The small molecule below binds the protein below.
Small molecule (SMILES): CC(=O)N[C@H]1[C@H](O[C@H]2[C@H](O)[C@@H](NC(C)=O)CO[C@H]2CO)O[C@H](CO)[C@@H](O)[C@@H]1O

Sequence of chain 1.A:
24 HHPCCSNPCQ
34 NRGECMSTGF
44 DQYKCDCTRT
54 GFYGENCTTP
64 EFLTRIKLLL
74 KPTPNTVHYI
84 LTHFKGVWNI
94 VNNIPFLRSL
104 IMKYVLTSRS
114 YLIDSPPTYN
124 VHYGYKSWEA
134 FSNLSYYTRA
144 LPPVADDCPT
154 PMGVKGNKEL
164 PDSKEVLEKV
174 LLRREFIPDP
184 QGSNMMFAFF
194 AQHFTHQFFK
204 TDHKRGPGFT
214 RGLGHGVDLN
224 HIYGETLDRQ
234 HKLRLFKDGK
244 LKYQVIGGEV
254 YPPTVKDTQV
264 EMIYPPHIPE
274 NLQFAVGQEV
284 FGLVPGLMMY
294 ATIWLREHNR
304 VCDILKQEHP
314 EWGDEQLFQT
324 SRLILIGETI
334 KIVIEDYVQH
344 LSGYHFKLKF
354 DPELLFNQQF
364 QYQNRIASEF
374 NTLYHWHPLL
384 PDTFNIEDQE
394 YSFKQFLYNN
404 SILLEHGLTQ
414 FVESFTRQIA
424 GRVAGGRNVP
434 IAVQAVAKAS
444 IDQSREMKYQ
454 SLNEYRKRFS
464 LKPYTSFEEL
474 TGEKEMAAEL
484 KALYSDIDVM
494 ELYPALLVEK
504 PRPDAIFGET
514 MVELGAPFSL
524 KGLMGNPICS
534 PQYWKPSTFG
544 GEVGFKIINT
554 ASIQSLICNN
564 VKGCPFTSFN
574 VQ

Binding-site contacts:
Ligand atom N2 contacts residue ASN59 of chain 1.A at 3.2 Å (h-bond).
Ligand atom C4 contacts residue ASN59 of chain 1.A at 4.3 Å.
Ligand atom C3 contacts residue ASN59 of chain 1.A at 3.9 Å.
Ligand atom C7 contacts residue ASN59 of chain 1.A at 3.8 Å.
Ligand atom C6 contacts residue TYR46 of chain 1.A at 3.5 Å (hydrophobic).
Ligand atom O6 contacts residue TYR46 of chain 1.A at 4.3 Å.
Ligand atom O7 contacts residue ASN59 of chain 1.A at 3.9 Å.
Ligand atom C7 contacts residue GLU58 of chain 1.A at 3.7 Å.
Ligand atom N2 contacts residue GLU58 of chain 1.A at 3.0 Å (salt-bridge).
Ligand atom C1 contacts residue TYR46 of chain 1.A at 3.8 Å (hydrophobic).
Ligand atom C3 contacts residue GLU58 of chain 1.A at 4.2 Å.
Ligand atom C5 contacts residue TYR46 of chain 1.A at 3.9 Å (hydrophobic).
Ligand atom O5 contacts residue TYR46 of chain 1.A at 2.9 Å (h-bond).
Ligand atom C8 contacts residue GLU58 of chain 1.A at 3.4 Å.
Ligand atom O6 contacts residue SER29 of chain 1.A at 4.1 Å.
Ligand atom O5 contacts residue ASN59 of chain 1.A at 2.4 Å (h-bond).
Ligand atom C5 contacts residue ASN59 of chain 1.A at 3.6 Å.
Ligand atom C2 contacts residue ASN59 of chain 1.A at 2.7 Å.
Ligand atom C2 contacts residue GLU58 of chain 1.A at 4.0 Å.
Ligand atom O6 contacts residue PRO31 of chain 1.A at 4.3 Å.
Ligand atom C1 contacts residue GLU58 of chain 1.A at 4.3 Å.
Ligand atom C1 contacts residue ASN59 of chain 1.A at 1.4 Å.